The protein below binds the small molecule below.
Small molecule (SMILES): CO[C@@H]1[C@H](O)[C@@H](COP(=O)(O)O[P](=O)([SeH])OP(=O)(O)OC[C@H]2OC(n3cnc4c(=O)[nH]c(N)nc43)[C@H](O)[C@@H]2O)O[C@H]1n1c[n+](C)c2c(O)nc(N)nc21

Binding-site contacts:
Ligand atom C2 contacts residue TRP75 of chain 1.B at 3.8 Å (hydrophobic).
Ligand atom N3 contacts residue TRP29 of chain 1.B at 3.6 Å.
Ligand atom C6 contacts residue TRP29 of chain 1.B at 3.4 Å (hydrophobic).
Ligand atom OB contacts residue LYS135 of chain 1.B at 3.7 Å.
Ligand atom PA contacts residue ARG130 of chain 1.B at 3.9 Å.
Ligand atom OAB contacts residue ARG130 of chain 1.B at 3.2 Å (salt-bridge).
Ligand atom C4 contacts residue TRP75 of chain 1.B at 3.6 Å (hydrophobic).
Ligand atom C5 contacts residue TRP29 of chain 1.B at 3.4 Å (hydrophobic).
Ligand atom N9 contacts residue TRP75 of chain 1.B at 3.8 Å.
Ligand atom N9 contacts residue TRP29 of chain 1.B at 3.5 Å (h-bond).
Ligand atom OC1 contacts residue ARG130 of chain 1.B at 3.0 Å (salt-bridge).
Ligand atom CBG contacts residue TRP75 of chain 1.B at 3.7 Å (hydrophobic).
Ligand atom N2 contacts residue GLU76 of chain 1.B at 2.6 Å (salt-bridge).
Ligand atom O4' contacts residue TRP29 of chain 1.B at 3.2 Å.
Ligand atom O6 contacts residue TRP75 of chain 1.B at 2.8 Å (h-bond).
Ligand atom OA1 contacts residue ARG130 of chain 1.B at 3.9 Å.
Ligand atom N1 contacts residue TRP75 of chain 1.B at 3.5 Å.
Ligand atom O6 contacts residue GLU76 of chain 1.B at 3.9 Å.
Ligand atom C2 contacts residue TRP29 of chain 1.B at 3.6 Å (hydrophobic).
Ligand atom C2 contacts residue GLU76 of chain 1.B at 3.5 Å.
Ligand atom C8 contacts residue TRP29 of chain 1.B at 3.4 Å (hydrophobic).
Ligand atom C2' contacts residue TRP75 of chain 1.B at 3.9 Å (hydrophobic).
Ligand atom O6 contacts residue MET74 of chain 1.B at 3.1 Å.
Ligand atom C5 contacts residue TRP75 of chain 1.B at 3.6 Å (hydrophobic).
Ligand atom O5P contacts residue ARG130 of chain 1.B at 3.9 Å.
Ligand atom C1' contacts residue TRP29 of chain 1.B at 3.5 Å (hydrophobic).
Ligand atom N7 contacts residue TRP75 of chain 1.B at 3.5 Å.
Ligand atom N1 contacts residue GLU76 of chain 1.B at 3.0 Å (salt-bridge).
Ligand atom PB contacts residue LYS135 of chain 1.B at 4.0 Å.
Ligand atom C6 contacts residue TRP75 of chain 1.B at 3.4 Å (hydrophobic).
Ligand atom N1 contacts residue TRP29 of chain 1.B at 3.5 Å.
Ligand atom C6 contacts residue GLU76 of chain 1.B at 4.0 Å.
Ligand atom SEB contacts residue LYS135 of chain 1.B at 3.3 Å.
Ligand atom CBG contacts residue TRP29 of chain 1.B at 3.6 Å (hydrophobic).
Ligand atom O6 contacts residue TRP29 of chain 1.B at 3.5 Å.
Ligand atom C4 contacts residue TRP29 of chain 1.B at 3.4 Å (hydrophobic).
Ligand atom N3 contacts residue TRP75 of chain 1.B at 3.8 Å.
Ligand atom C8 contacts residue TRP75 of chain 1.B at 3.9 Å (hydrophobic).
Ligand atom N7 contacts residue TRP29 of chain 1.B at 3.3 Å.
Ligand atom SEB contacts residue ARG130 of chain 1.B at 3.7 Å.

Sequence of chain 1.B:
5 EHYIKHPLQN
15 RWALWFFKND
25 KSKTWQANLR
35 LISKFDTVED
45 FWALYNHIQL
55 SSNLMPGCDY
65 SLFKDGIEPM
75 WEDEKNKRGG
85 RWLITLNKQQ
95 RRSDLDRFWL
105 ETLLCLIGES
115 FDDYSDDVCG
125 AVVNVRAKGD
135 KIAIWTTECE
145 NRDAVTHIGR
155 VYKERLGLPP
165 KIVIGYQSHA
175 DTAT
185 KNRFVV